A small-molecule ligand and the protein it binds are described below.
Small molecule (SMILES): CC(=O)N[C@H]1[C@H](O[C@H]2[C@H](O)[C@@H](NC(C)=O)CO[C@@H]2CO)O[C@H](CO)[C@@H](O[C@@H]2O[C@H](CO[C@H]3O[C@H](CO)[C@@H](O)[C@H](O)[C@@H]3O)[C@@H](O)[C@H](O[C@H]3O[C@H](CO[C@H]4O[C@H](CO)[C@@H](O)[C@H](O)[C@@H]4O)[C@@H](O)[C@H](O[C@H]4O[C@H](CO)[C@@H](O)[C@H](O)[C@@H]4O)[C@@H]3O)[C@@H]2O)[C@@H]1O

Binding-site contacts:
Ligand atom C4 contacts residue TYR30 of chain 1.A at 3.6 Å (hydrophobic).
Ligand atom O4 contacts residue THR393 of chain 1.A at 3.7 Å.
Ligand atom C3 contacts residue THR393 of chain 1.A at 3.5 Å.
Ligand atom O7 contacts residue ASN335 of chain 1.A at 3.7 Å.
Ligand atom C6 contacts residue ARG387 of chain 1.A at 3.4 Å.
Ligand atom C5 contacts residue THR393 of chain 1.A at 3.6 Å.
Ligand atom C6 contacts residue CYS336 of chain 1.A at 3.9 Å (hydrophobic).
Ligand atom O4 contacts residue ASN36 of chain 1.A at 3.5 Å (h-bond).
Ligand atom C1 contacts residue THR393 of chain 1.A at 4.2 Å.
Ligand atom O3 contacts residue CYS336 of chain 1.A at 4.2 Å.
Ligand atom O5 contacts residue NAG1 of chain 1.R at 3.4 Å (h-bond).
Ligand atom O6 contacts residue LYS171 of chain 1.A at 4.0 Å.
Ligand atom C6 contacts residue NAG1 of chain 1.R at 3.3 Å.
Ligand atom C5 contacts residue ASN226 of chain 1.A at 3.7 Å.
Ligand atom C7 contacts residue ASN226 of chain 1.A at 3.9 Å.
Ligand atom O6 contacts residue TYR30 of chain 1.A at 4.0 Å.
Ligand atom C1 contacts residue SER394 of chain 1.A at 3.7 Å.
Ligand atom C7 contacts residue ASN335 of chain 1.A at 4.2 Å.
Ligand atom O6 contacts residue CYS336 of chain 1.A at 3.2 Å (h-bond).
Ligand atom N2 contacts residue ASN226 of chain 1.A at 2.9 Å (h-bond).
Ligand atom O6 contacts residue ARG387 of chain 1.A at 3.8 Å.
Ligand atom O6 contacts residue HIS35 of chain 1.A at 3.4 Å (h-bond).
Ligand atom C6 contacts residue TYR30 of chain 1.A at 3.5 Å (hydrophobic).
Ligand atom C2 contacts residue SER394 of chain 1.A at 4.1 Å.
Ligand atom O2 contacts residue ARG387 of chain 1.A at 2.4 Å (salt-bridge).
Ligand atom C8 contacts residue ASN335 of chain 1.A at 4.0 Å.
Ligand atom O5 contacts residue ASN226 of chain 1.A at 2.4 Å (h-bond).
Ligand atom O3 contacts residue TYR30 of chain 1.A at 3.6 Å (h-bond).
Ligand atom C3 contacts residue TYR30 of chain 1.A at 4.0 Å (hydrophobic).
Ligand atom C8 contacts residue LEU225 of chain 1.A at 3.9 Å (hydrophobic).
Ligand atom C2 contacts residue ASN226 of chain 1.A at 2.4 Å.
Ligand atom C2 contacts residue ARG387 of chain 1.A at 3.8 Å.
Ligand atom C1 contacts residue ASN226 of chain 1.A at 1.4 Å.
Ligand atom C5 contacts residue NAG1 of chain 1.R at 3.7 Å.
Ligand atom N2 contacts residue SER394 of chain 1.A at 3.6 Å.
Ligand atom C3 contacts residue ASN226 of chain 1.A at 3.8 Å.
Ligand atom O2 contacts residue TYR30 of chain 1.A at 3.3 Å.
Ligand atom O7 contacts residue PRO176 of chain 1.A at 3.8 Å.
Ligand atom C4 contacts residue THR393 of chain 1.A at 3.8 Å.
Ligand atom C8 contacts residue VAL218 of chain 1.A at 3.9 Å (hydrophobic).

Sequence of chain 1.A:
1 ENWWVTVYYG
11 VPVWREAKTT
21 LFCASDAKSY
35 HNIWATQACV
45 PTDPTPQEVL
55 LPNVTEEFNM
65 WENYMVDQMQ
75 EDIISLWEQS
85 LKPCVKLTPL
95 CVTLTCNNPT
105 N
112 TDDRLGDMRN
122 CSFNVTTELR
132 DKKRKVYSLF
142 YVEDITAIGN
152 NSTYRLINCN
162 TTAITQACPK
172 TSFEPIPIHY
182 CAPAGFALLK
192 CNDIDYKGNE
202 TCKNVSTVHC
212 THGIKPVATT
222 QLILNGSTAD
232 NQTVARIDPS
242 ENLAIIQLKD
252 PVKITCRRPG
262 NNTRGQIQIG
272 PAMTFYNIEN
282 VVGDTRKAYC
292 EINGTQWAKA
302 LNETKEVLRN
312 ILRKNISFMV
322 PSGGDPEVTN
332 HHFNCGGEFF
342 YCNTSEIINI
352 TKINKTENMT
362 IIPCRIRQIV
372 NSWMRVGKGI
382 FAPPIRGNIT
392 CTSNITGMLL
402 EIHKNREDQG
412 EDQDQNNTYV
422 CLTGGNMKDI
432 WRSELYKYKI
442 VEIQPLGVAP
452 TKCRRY